Binding-site contacts:
Ligand atom CAA contacts residue VAL143 of chain 1.A at 3.8 Å (hydrophobic).
Ligand atom CAW contacts residue ILE76 of chain 1.C at 3.9 Å (hydrophobic).
Ligand atom OAU contacts residue SER2364 of chain 1.A at 4.1 Å.
Ligand atom CBK contacts residue PHE395 of chain 1.C at 3.6 Å (hydrophobic).
Ligand atom CAZ contacts residue TYR96 of chain 1.C at 4.0 Å (hydrophobic).
Ligand atom C1 contacts residue MET365 of chain 1.C at 3.8 Å (hydrophobic).
Ligand atom OCB contacts residue GLN72 of chain 1.C at 4.2 Å.
Ligand atom CCO contacts residue TYR96 of chain 1.C at 3.9 Å (hydrophobic).
Ligand atom CAY contacts residue TYR2399 of chain 1.A at 3.9 Å (hydrophobic).
Ligand atom C2 contacts residue MET365 of chain 1.C at 4.0 Å (hydrophobic).
Ligand atom CAW contacts residue MET145 of chain 1.A at 3.8 Å (hydrophobic).
Ligand atom CBN contacts residue TYR96 of chain 1.C at 3.7 Å (hydrophobic).
Ligand atom CAX contacts residue TYR96 of chain 1.C at 4.2 Å (hydrophobic).
Ligand atom CAA contacts residue ILE76 of chain 1.C at 4.1 Å (hydrophobic).
Ligand atom CBC contacts residue TYR2399 of chain 1.A at 3.7 Å (hydrophobic).
Ligand atom CCS contacts residue GLN72 of chain 1.C at 3.9 Å.
Ligand atom CCH contacts residue GLN72 of chain 1.C at 3.3 Å.
Ligand atom CAB contacts residue TYR96 of chain 1.C at 3.9 Å (hydrophobic).
Ligand atom CBC contacts residue LEU2367 of chain 1.A at 4.0 Å (hydrophobic).
Ligand atom OAN contacts residue PHE395 of chain 1.C at 3.3 Å.
Ligand atom OAT contacts residue ASN98 of chain 1.C at 3.8 Å.
Ligand atom CBE contacts residue PHE393 of chain 1.C at 4.0 Å (hydrophobic).
Ligand atom CAA contacts residue MET145 of chain 1.A at 3.8 Å (hydrophobic).
Ligand atom OAN contacts residue GLN72 of chain 1.C at 2.8 Å (h-bond).
Ligand atom CBQ contacts residue PHE395 of chain 1.C at 3.9 Å (hydrophobic).
Ligand atom CCQ contacts residue GLN72 of chain 1.C at 4.2 Å.
Ligand atom O5 contacts residue MET365 of chain 1.C at 4.1 Å.
Ligand atom CCW contacts residue GLN72 of chain 1.C at 3.9 Å.
Ligand atom OAS contacts residue SER2364 of chain 1.A at 4.2 Å.
Ligand atom CBA contacts residue LEU2367 of chain 1.A at 4.2 Å (hydrophobic).
Ligand atom CBE contacts residue LEU74 of chain 1.C at 3.7 Å (hydrophobic).
Ligand atom CCT contacts residue SER2364 of chain 1.A at 3.8 Å.
Ligand atom CBA contacts residue LEU74 of chain 1.C at 3.6 Å (hydrophobic).
Ligand atom O6 contacts residue ASN2366 of chain 1.A at 3.8 Å.
Ligand atom O2 contacts residue MET365 of chain 1.C at 3.0 Å (h-bond).
Ligand atom CAA contacts residue LEU2397 of chain 1.A at 4.1 Å (hydrophobic).
Ligand atom CBJ contacts residue LEU2367 of chain 1.A at 3.9 Å (hydrophobic).
Ligand atom C6 contacts residue SER2364 of chain 1.A at 4.0 Å.
Ligand atom CBG contacts residue TYR2399 of chain 1.A at 4.1 Å (hydrophobic).
Ligand atom CBI contacts residue PHE395 of chain 1.C at 3.6 Å (hydrophobic).

A small-molecule ligand and the protein it binds are described below.
Small molecule (SMILES): CCCCCCCCCCC(CCCCCCCCCC)(CO[C@H]1O[C@@H](CO)[C@H](O[C@@H]2O[C@@H](CO)[C@H](O)[C@@H](O)[C@@H]2O)[C@@H](O)[C@@H]1O)CO[C@H]1O[C@@H](CO)[C@H](O[C@@H]2O[C@@H](CO)[C@H](O)[C@@H](O)[C@@H]2O)[C@@H](O)[C@H]1O

Sequence of chain 1.A:
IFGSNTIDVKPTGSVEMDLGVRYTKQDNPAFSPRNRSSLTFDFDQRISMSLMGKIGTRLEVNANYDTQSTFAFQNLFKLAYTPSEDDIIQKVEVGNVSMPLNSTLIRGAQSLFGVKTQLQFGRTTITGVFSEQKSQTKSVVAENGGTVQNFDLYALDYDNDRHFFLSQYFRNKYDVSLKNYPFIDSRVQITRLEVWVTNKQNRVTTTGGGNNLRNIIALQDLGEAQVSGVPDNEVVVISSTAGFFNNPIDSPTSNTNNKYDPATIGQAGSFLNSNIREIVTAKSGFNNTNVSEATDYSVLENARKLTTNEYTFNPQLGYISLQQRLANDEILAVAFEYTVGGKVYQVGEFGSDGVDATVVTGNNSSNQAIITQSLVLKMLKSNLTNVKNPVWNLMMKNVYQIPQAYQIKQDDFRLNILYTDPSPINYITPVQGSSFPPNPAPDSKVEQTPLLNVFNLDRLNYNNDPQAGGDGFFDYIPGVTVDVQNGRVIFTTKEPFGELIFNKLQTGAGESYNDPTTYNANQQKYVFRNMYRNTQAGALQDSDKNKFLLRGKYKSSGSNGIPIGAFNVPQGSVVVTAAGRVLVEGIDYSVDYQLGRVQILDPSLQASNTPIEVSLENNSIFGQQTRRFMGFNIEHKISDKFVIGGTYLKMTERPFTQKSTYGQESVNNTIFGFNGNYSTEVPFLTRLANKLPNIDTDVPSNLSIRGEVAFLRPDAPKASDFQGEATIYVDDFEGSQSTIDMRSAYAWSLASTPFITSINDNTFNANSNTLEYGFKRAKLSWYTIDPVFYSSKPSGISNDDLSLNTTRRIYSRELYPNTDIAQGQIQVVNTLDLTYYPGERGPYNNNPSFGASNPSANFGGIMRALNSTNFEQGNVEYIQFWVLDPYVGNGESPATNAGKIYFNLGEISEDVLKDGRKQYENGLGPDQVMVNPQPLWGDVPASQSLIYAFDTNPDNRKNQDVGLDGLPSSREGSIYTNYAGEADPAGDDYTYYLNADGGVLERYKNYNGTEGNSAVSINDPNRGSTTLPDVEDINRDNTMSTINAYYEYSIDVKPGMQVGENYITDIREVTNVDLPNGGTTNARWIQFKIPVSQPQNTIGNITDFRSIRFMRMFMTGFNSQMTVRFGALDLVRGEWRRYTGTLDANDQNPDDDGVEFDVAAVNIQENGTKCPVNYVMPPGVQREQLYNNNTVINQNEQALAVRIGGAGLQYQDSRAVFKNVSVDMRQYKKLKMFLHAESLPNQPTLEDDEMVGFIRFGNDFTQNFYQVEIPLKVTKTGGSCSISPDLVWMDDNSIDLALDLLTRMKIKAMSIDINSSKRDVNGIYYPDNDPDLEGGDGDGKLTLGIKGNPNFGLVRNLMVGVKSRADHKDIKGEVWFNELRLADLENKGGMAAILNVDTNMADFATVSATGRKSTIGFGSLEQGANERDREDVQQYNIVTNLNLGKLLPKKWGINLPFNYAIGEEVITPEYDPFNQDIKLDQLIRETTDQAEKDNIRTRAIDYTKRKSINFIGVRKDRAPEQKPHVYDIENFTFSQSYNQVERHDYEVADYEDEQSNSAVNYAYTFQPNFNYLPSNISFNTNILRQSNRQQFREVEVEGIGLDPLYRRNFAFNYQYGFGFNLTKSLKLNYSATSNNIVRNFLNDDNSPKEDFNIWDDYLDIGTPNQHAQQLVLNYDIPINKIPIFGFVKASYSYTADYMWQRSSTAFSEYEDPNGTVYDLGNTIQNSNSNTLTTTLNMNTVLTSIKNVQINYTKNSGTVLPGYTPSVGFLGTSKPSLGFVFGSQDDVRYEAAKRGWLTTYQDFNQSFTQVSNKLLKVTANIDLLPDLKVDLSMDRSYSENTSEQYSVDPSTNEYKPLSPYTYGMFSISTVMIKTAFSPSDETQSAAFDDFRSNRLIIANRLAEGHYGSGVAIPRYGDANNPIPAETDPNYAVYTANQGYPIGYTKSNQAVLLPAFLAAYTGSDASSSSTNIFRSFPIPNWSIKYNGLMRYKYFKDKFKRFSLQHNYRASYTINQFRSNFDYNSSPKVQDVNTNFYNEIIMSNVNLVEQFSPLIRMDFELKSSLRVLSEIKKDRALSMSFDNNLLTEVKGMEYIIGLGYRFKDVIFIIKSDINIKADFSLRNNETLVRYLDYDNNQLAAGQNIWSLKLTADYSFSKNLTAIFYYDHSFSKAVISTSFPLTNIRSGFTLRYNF

Sequence of chain 1.C:
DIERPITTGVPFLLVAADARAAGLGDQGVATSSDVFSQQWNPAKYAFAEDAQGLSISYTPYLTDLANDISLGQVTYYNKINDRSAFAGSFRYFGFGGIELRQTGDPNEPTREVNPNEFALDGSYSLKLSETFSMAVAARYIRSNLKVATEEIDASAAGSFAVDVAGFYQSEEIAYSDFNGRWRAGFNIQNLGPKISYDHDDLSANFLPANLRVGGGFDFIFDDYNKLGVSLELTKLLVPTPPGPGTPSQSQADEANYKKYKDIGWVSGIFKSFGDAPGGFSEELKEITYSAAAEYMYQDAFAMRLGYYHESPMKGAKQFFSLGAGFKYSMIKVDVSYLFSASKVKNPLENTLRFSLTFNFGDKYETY